The protein below binds the small molecule below.
Small molecule (SMILES): COc1cc(C)c(CNC[C@@H](NC(=O)c2cc(C)on2)c2ccccc2)cc1C

Binding-site contacts:
Ligand atom N13 contacts residue PHE501 of chain 1.B at 3.4 Å.
Ligand atom C3 contacts residue PHE250 of chain 1.B at 3.5 Å (hydrophobic).
Ligand atom C29 contacts residue VAL497 of chain 1.B at 3.9 Å (hydrophobic).
Ligand atom N13 contacts residue PRO131 of chain 1.A at 3.9 Å.
Ligand atom C17 contacts residue PRO128 of chain 1.A at 3.3 Å (hydrophobic).
Ligand atom C2 contacts residue TYR346 of chain 1.A at 3.8 Å (hydrophobic).
Ligand atom C16 contacts residue ALA347 of chain 1.A at 3.2 Å (hydrophobic).
Ligand atom C8 contacts residue ILE345 of chain 1.A at 3.8 Å (hydrophobic).
Ligand atom C29 contacts residue ILE345 of chain 1.A at 3.8 Å (hydrophobic).
Ligand atom C24 contacts residue ILE345 of chain 1.A at 3.8 Å (hydrophobic).
Ligand atom C1 contacts residue TYR346 of chain 1.A at 3.9 Å (hydrophobic).
Ligand atom C15 contacts residue ALA347 of chain 1.A at 4.0 Å (hydrophobic).
Ligand atom O28 contacts residue VAL497 of chain 1.B at 3.7 Å.
Ligand atom C17 contacts residue LEU505 of chain 1.B at 3.9 Å (hydrophobic).
Ligand atom C22 contacts residue ILE345 of chain 1.A at 3.8 Å (hydrophobic).
Ligand atom C4 contacts residue PHE250 of chain 1.B at 4.0 Å (hydrophobic).
Ligand atom C1 contacts residue ILE345 of chain 1.A at 3.8 Å (hydrophobic).
Ligand atom O14 contacts residue PRO131 of chain 1.A at 3.4 Å.
Ligand atom C29 contacts residue SER498 of chain 1.B at 3.5 Å.
Ligand atom O14 contacts residue LEU129 of chain 1.A at 4.0 Å.
Ligand atom O12 contacts residue TYR346 of chain 1.A at 3.7 Å.
Ligand atom C16 contacts residue LEU129 of chain 1.A at 3.9 Å (hydrophobic).
Ligand atom N18 contacts residue ILE345 of chain 1.A at 3.0 Å (h-bond).
Ligand atom C4 contacts residue ASN433 of chain 1.B at 3.5 Å.
Ligand atom C15 contacts residue PRO128 of chain 1.A at 3.9 Å (hydrophobic).
Ligand atom N13 contacts residue LEU129 of chain 1.A at 3.9 Å.
Ligand atom O14 contacts residue PHE501 of chain 1.B at 3.5 Å.
Ligand atom C26 contacts residue ILE345 of chain 1.A at 4.0 Å (hydrophobic).
Ligand atom C26 contacts residue PHE501 of chain 1.B at 3.6 Å (hydrophobic).
Ligand atom C5 contacts residue ASN433 of chain 1.B at 3.7 Å.
Ligand atom C7 contacts residue ILE345 of chain 1.A at 3.4 Å (hydrophobic).
Ligand atom N9 contacts residue LEU129 of chain 1.A at 3.9 Å.
Ligand atom C27 contacts residue ILE345 of chain 1.A at 3.8 Å (hydrophobic).
Ligand atom C27 contacts residue ALA486 of chain 1.B at 4.0 Å (hydrophobic).
Ligand atom O12 contacts residue ALA347 of chain 1.A at 3.1 Å (h-bond).
Ligand atom C2 contacts residue TRP341 of chain 1.A at 3.5 Å (hydrophobic).
Ligand atom O14 contacts residue LEU505 of chain 1.B at 3.8 Å.
Ligand atom C11 contacts residue LEU129 of chain 1.A at 3.8 Å (hydrophobic).
Ligand atom C11 contacts residue ALA347 of chain 1.A at 3.8 Å (hydrophobic).
Ligand atom O12 contacts residue ILE345 of chain 1.A at 3.4 Å (h-bond).

Sequence of chain 1.A:
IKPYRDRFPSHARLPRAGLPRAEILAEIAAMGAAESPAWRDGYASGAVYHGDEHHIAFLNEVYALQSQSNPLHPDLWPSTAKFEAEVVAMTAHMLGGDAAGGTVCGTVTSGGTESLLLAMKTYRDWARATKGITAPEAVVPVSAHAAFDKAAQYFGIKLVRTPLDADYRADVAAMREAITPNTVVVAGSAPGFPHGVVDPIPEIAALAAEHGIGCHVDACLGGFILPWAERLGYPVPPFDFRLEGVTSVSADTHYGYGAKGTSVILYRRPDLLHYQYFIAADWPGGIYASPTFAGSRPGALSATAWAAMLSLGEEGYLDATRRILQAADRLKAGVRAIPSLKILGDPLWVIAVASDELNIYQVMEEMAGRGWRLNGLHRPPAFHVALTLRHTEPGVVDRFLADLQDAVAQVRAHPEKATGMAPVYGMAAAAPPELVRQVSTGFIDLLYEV

Sequence of chain 1.B:
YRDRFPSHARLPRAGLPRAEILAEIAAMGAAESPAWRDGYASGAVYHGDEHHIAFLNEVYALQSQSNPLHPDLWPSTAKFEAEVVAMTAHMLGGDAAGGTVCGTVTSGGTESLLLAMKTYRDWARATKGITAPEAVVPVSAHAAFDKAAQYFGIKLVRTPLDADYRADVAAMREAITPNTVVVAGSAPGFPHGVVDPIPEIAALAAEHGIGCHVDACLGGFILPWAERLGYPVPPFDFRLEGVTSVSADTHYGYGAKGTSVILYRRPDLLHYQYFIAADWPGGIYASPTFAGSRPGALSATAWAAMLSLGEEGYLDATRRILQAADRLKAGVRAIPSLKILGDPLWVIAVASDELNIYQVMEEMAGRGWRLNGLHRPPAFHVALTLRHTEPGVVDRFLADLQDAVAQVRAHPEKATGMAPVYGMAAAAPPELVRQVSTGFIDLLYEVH